Sequence of chain 1.A:
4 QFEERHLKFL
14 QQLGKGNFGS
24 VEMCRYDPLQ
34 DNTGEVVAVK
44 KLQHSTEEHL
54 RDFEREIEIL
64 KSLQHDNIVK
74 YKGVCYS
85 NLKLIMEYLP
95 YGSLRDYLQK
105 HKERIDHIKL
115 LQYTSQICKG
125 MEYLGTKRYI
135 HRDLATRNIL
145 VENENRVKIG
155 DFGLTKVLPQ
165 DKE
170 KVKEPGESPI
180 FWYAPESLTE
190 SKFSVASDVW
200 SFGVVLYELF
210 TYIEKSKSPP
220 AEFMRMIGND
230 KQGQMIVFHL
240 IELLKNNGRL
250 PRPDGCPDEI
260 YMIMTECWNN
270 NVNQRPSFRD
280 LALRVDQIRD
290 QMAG

The small molecule below binds the protein below.
Small molecule (SMILES): CC(C)(C)c1nc2c3ccc(F)cc3c3c(=O)[nH]ccc3c2[nH]1

Binding-site contacts:
Ligand atom C1 contacts residue LEU144 of chain 1.A at 3.7 Å (hydrophobic).
Ligand atom O0 contacts residue ALA41 of chain 1.A at 3.8 Å.
Ligand atom F1 contacts residue GLY96 of chain 1.A at 3.5 Å.
Ligand atom C11 contacts residue LEU144 of chain 1.A at 3.8 Å (hydrophobic).
Ligand atom N0 contacts residue VAL24 of chain 1.A at 3.6 Å.
Ligand atom C13 contacts residue GLY154 of chain 1.A at 3.9 Å.
Ligand atom C17 contacts residue LYS18 of chain 1.A at 3.6 Å.
Ligand atom C15 contacts residue ARG141 of chain 1.A at 3.5 Å.
Ligand atom C3 contacts residue LEU144 of chain 1.A at 3.8 Å (hydrophobic).
Ligand atom C8 contacts residue LEU144 of chain 1.A at 3.8 Å (hydrophobic).
Ligand atom C15 contacts residue ASN142 of chain 1.A at 3.5 Å.
Ligand atom C9 contacts residue LEU144 of chain 1.A at 3.6 Å (hydrophobic).
Ligand atom C16 contacts residue ASP155 of chain 1.A at 3.8 Å.
Ligand atom C16 contacts residue VAL24 of chain 1.A at 3.6 Å (hydrophobic).
Ligand atom C6 contacts residue LEU16 of chain 1.A at 3.6 Å (hydrophobic).
Ligand atom C12 contacts residue GLU91 of chain 1.A at 3.9 Å.
Ligand atom C11 contacts residue GLU91 of chain 1.A at 3.8 Å.
Ligand atom C6 contacts residue GLY96 of chain 1.A at 3.5 Å.
Ligand atom O0 contacts residue GLU91 of chain 1.A at 3.6 Å (salt-bridge).
Ligand atom F1 contacts residue LEU93 of chain 1.A at 3.6 Å.
Ligand atom C11 contacts residue ALA41 of chain 1.A at 3.6 Å (hydrophobic).
Ligand atom C12 contacts residue MET90 of chain 1.A at 3.7 Å (hydrophobic).
Ligand atom C13 contacts residue LEU144 of chain 1.A at 3.5 Å (hydrophobic).
Ligand atom C0 contacts residue LEU144 of chain 1.A at 3.7 Å (hydrophobic).
Ligand atom N2 contacts residue GLU91 of chain 1.A at 3.0 Å (salt-bridge).
Ligand atom C11 contacts residue LEU93 of chain 1.A at 3.8 Å (hydrophobic).
Ligand atom C10 contacts residue LEU144 of chain 1.A at 3.7 Å (hydrophobic).
Ligand atom O0 contacts residue LEU93 of chain 1.A at 2.8 Å (h-bond).
Ligand atom O0 contacts residue TYR92 of chain 1.A at 3.4 Å.
Ligand atom F1 contacts residue TYR92 of chain 1.A at 3.6 Å.
Ligand atom N2 contacts residue ALA41 of chain 1.A at 3.3 Å.
Ligand atom C7 contacts residue LEU93 of chain 1.A at 3.6 Å (hydrophobic).
Ligand atom F1 contacts residue LEU16 of chain 1.A at 3.6 Å.
Ligand atom C4 contacts residue LEU16 of chain 1.A at 3.8 Å (hydrophobic).
Ligand atom C17 contacts residue GLY17 of chain 1.A at 3.8 Å.
Ligand atom C12 contacts residue LEU144 of chain 1.A at 3.6 Å (hydrophobic).
Ligand atom N2 contacts residue LEU144 of chain 1.A at 3.7 Å.
Ligand atom C12 contacts residue ALA41 of chain 1.A at 3.8 Å (hydrophobic).
Ligand atom C5 contacts residue GLY96 of chain 1.A at 3.6 Å.
Ligand atom C7 contacts residue LEU16 of chain 1.A at 3.7 Å (hydrophobic).